The small molecule below binds the protein below.
Small molecule (SMILES): NC(=O)C[C@@H](C=O)NC(=O)[C@H](CC(=O)O)NC(=O)CNC(=O)[C@@H](N)CCCN=C(N)N

Binding-site contacts:
Ligand atom CG contacts residue SER224 of chain 1.C at 3.9 Å.
Ligand atom NH2 contacts residue TYR186 of chain 1.C at 3.8 Å.
Ligand atom OD1 contacts residue SER134 of chain 1.D at 2.4 Å (h-bond).
Ligand atom CB contacts residue PHE187 of chain 1.C at 3.5 Å (hydrophobic).
Ligand atom OD2 contacts residue SER132 of chain 1.D at 3.4 Å.
Ligand atom OD2 contacts residue TYR133 of chain 1.D at 3.2 Å (h-bond).
Ligand atom NH2 contacts residue GLN189 of chain 1.C at 3.1 Å (h-bond).
Ligand atom NE contacts residue ASP227 of chain 1.C at 3.4 Å (salt-bridge).
Ligand atom NH1 contacts residue ALA159 of chain 1.C at 3.6 Å.
Ligand atom NE contacts residue PHE187 of chain 1.C at 3.6 Å.
Ligand atom O contacts residue SER227 of chain 1.D at 3.2 Å.
Ligand atom CB contacts residue ASN224 of chain 1.D at 3.8 Å.
Ligand atom CB contacts residue GLU229 of chain 1.D at 4.0 Å.
Ligand atom OD1 contacts residue MG1 of chain 1.JA at 1.9 Å.
Ligand atom CG contacts residue ASN224 of chain 1.D at 3.7 Å.
Ligand atom CG contacts residue GLU229 of chain 1.D at 3.3 Å.
Ligand atom NE contacts residue SER224 of chain 1.C at 3.4 Å.
Ligand atom CG contacts residue SER132 of chain 1.D at 3.6 Å.
Ligand atom OD2 contacts residue ASN224 of chain 1.D at 3.8 Å.
Ligand atom OD1 contacts residue GLU229 of chain 1.D at 2.5 Å (salt-bridge).
Ligand atom N contacts residue LEU225 of chain 1.D at 3.7 Å.
Ligand atom N contacts residue PHE187 of chain 1.C at 3.9 Å.
Ligand atom OD2 contacts residue SER134 of chain 1.D at 3.8 Å.
Ligand atom NH1 contacts residue GLN221 of chain 1.C at 2.9 Å (h-bond).
Ligand atom NH2 contacts residue GLN221 of chain 1.C at 2.9 Å (h-bond).
Ligand atom CA contacts residue PHE187 of chain 1.C at 3.8 Å (hydrophobic).
Ligand atom CA contacts residue LEU225 of chain 1.D at 3.9 Å (hydrophobic).
Ligand atom CG contacts residue SER134 of chain 1.D at 3.4 Å.
Ligand atom OD1 contacts residue SER132 of chain 1.D at 2.8 Å (h-bond).
Ligand atom OD2 contacts residue MG1 of chain 1.JA at 3.9 Å.
Ligand atom CD contacts residue PHE187 of chain 1.C at 3.7 Å (hydrophobic).
Ligand atom CZ contacts residue PHE187 of chain 1.C at 3.5 Å (hydrophobic).
Ligand atom NH1 contacts residue PHE187 of chain 1.C at 3.3 Å.
Ligand atom C contacts residue SER227 of chain 1.D at 3.7 Å.
Ligand atom CZ contacts residue GLN221 of chain 1.C at 3.2 Å.
Ligand atom CZ contacts residue ASP227 of chain 1.C at 3.9 Å.
Ligand atom NH2 contacts residue ASP227 of chain 1.C at 3.3 Å (salt-bridge).
Ligand atom CA contacts residue SER227 of chain 1.D at 4.0 Å.
Ligand atom CG contacts residue MG1 of chain 1.JA at 3.1 Å.
Ligand atom CB contacts residue ASP227 of chain 1.C at 3.9 Å.

Sequence of chain 1.C:
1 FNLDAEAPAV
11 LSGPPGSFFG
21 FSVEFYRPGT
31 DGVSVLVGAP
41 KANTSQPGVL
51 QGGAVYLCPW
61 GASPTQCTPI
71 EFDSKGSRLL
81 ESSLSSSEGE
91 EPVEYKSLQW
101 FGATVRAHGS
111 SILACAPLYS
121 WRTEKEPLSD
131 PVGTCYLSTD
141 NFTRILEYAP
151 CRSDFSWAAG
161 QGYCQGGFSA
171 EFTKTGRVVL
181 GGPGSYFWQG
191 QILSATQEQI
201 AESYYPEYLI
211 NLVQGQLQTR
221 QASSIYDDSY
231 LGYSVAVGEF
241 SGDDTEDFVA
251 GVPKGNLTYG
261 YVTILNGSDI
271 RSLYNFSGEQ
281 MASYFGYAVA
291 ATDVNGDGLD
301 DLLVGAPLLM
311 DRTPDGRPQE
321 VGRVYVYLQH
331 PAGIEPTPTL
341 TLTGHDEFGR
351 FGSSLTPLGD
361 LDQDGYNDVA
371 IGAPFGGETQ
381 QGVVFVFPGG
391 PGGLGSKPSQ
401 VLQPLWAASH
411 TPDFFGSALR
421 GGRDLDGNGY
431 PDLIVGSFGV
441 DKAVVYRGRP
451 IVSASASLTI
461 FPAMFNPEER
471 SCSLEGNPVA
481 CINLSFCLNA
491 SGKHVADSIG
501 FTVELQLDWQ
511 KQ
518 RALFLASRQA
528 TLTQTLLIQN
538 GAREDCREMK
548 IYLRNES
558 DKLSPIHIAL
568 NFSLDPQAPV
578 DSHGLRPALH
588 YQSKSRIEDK

Sequence of chain 1.D:
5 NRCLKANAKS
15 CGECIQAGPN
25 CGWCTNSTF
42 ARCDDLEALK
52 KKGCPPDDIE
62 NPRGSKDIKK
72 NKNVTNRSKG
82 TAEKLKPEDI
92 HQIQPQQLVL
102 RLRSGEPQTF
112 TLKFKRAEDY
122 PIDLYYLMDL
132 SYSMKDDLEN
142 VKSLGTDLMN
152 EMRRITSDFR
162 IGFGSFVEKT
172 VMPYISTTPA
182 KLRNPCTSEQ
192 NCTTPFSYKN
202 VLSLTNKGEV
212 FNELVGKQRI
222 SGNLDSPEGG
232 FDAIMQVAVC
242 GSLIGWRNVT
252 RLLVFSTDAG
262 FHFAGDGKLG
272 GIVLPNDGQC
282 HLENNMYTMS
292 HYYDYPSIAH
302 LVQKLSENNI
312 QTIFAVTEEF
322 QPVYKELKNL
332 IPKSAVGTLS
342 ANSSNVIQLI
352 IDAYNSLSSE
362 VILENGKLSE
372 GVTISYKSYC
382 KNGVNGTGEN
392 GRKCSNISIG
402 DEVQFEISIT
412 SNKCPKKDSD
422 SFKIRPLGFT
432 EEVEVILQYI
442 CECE